Sequence of chain 1.A:
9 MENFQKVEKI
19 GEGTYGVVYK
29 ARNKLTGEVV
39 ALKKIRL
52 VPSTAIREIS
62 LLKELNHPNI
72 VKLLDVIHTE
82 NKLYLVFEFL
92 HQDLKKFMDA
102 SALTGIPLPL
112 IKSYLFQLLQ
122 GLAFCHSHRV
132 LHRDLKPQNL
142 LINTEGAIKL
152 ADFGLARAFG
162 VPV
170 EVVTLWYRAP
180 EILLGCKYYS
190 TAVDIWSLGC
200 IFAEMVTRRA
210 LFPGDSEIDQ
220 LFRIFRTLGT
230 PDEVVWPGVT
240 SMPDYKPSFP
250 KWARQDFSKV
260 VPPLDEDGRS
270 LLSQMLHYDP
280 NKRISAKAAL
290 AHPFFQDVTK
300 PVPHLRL

A protein and the small-molecule ligand that binds it are described below.
Small molecule (SMILES): O=c1cc(Br)cc[nH]1

Binding-site contacts:
Ligand atom O1 contacts residue ARG253 of chain 1.A at 4.4 Å.
Ligand atom C2 contacts residue DMS1 of chain 1.B at 4.3 Å.
Ligand atom BR1 contacts residue VAL234 of chain 1.A at 3.8 Å.
Ligand atom C1 contacts residue TYR277 of chain 1.A at 4.1 Å (hydrophobic).
Ligand atom C5 contacts residue HIS276 of chain 1.A at 3.4 Å.
Ligand atom C4 contacts residue ARG253 of chain 1.A at 3.8 Å.
Ligand atom N1 contacts residue HIS276 of chain 1.A at 2.8 Å (h-bond).
Ligand atom O1 contacts residue VAL234 of chain 1.A at 4.5 Å.
Ligand atom BR1 contacts residue ARG253 of chain 1.A at 3.8 Å.
Ligand atom C2 contacts residue VAL234 of chain 1.A at 3.8 Å (hydrophobic).
Ligand atom C2 contacts residue TYR277 of chain 1.A at 4.4 Å (hydrophobic).
Ligand atom C2 contacts residue ARG253 of chain 1.A at 3.3 Å.
Ligand atom C3 contacts residue VAL234 of chain 1.A at 4.1 Å (hydrophobic).
Ligand atom O1 contacts residue TYR277 of chain 1.A at 2.9 Å (h-bond).
Ligand atom C1 contacts residue VAL234 of chain 1.A at 4.4 Å (hydrophobic).
Ligand atom O1 contacts residue HIS276 of chain 1.A at 3.5 Å.
Ligand atom C1 contacts residue HIS276 of chain 1.A at 3.7 Å.
Ligand atom C5 contacts residue ARG253 of chain 1.A at 4.0 Å.
Ligand atom C3 contacts residue ARG253 of chain 1.A at 3.5 Å.
Ligand atom N1 contacts residue ARG253 of chain 1.A at 4.1 Å.
Ligand atom C1 contacts residue ARG253 of chain 1.A at 3.8 Å.
Ligand atom BR1 contacts residue DMS1 of chain 1.B at 3.6 Å.